Binding-site contacts:
Ligand atom N6 contacts residue TYR18 of chain 1.A at 3.2 Å.
Ligand atom O2B contacts residue ARG12 of chain 1.A at 2.8 Å (salt-bridge).
Ligand atom OP2 contacts residue ARG63 of chain 1.A at 3.5 Å.
Ligand atom N6 contacts residue TYR9 of chain 1.A at 3.5 Å.
Ligand atom PB contacts residue LYS77 of chain 1.A at 3.5 Å.
Ligand atom O3B contacts residue ARG12 of chain 1.A at 2.9 Å (salt-bridge).
Ligand atom O1B contacts residue ARG12 of chain 1.A at 3.6 Å (salt-bridge).
Ligand atom O14 contacts residue ARG65 of chain 1.A at 3.6 Å (salt-bridge).
Ligand atom N1 contacts residue TYR9 of chain 1.A at 3.4 Å (h-bond).
Ligand atom O15 contacts residue TRP16 of chain 1.A at 3.3 Å (h-bond).
Ligand atom O3B contacts residue LYS77 of chain 1.A at 3.4 Å (salt-bridge).
Ligand atom C2 contacts residue TYR9 of chain 1.A at 3.2 Å (hydrophobic).
Ligand atom O4' contacts residue TYR46 of chain 1.A at 3.6 Å.
Ligand atom O13 contacts residue GLY81 of chain 1.A at 3.6 Å.
Ligand atom O12 contacts residue GLY81 of chain 1.A at 3.3 Å.
Ligand atom O1B contacts residue TRP16 of chain 1.A at 2.8 Å (h-bond).
Ligand atom OP3 contacts residue ARG63 of chain 1.A at 3.1 Å (salt-bridge).
Ligand atom C2 contacts residue ILE41 of chain 1.A at 3.7 Å (hydrophobic).
Ligand atom OP2 contacts residue ARG65 of chain 1.A at 2.7 Å (salt-bridge).
Ligand atom N6 contacts residue ILE41 of chain 1.A at 3.7 Å.
Ligand atom O12 contacts residue TYR9 of chain 1.A at 2.7 Å (h-bond).
Ligand atom C2' contacts residue ARG65 of chain 1.A at 3.5 Å.
Ligand atom N3 contacts residue TYR9 of chain 1.A at 3.6 Å.
Ligand atom N3 contacts residue ILE41 of chain 1.A at 3.7 Å.
Ligand atom P contacts residue TYR46 of chain 1.A at 3.7 Å.
Ligand atom C5 contacts residue ILE41 of chain 1.A at 3.6 Å (hydrophobic).
Ligand atom N7 contacts residue GLN55 of chain 1.A at 2.9 Å (h-bond).
Ligand atom N6 contacts residue GLN55 of chain 1.A at 3.0 Å (h-bond).
Ligand atom C8 contacts residue GLN55 of chain 1.A at 3.7 Å.
Ligand atom C6 contacts residue TYR9 of chain 1.A at 3.5 Å (hydrophobic).
Ligand atom O5' contacts residue ARG65 of chain 1.A at 3.3 Å (salt-bridge).
Ligand atom O1B contacts residue LYS77 of chain 1.A at 2.7 Å (salt-bridge).
Ligand atom N1 contacts residue ILE41 of chain 1.A at 3.7 Å.
Ligand atom C3' contacts residue ARG65 of chain 1.A at 3.5 Å.
Ligand atom O2B contacts residue GLY11 of chain 1.A at 3.7 Å.
Ligand atom C6 contacts residue ILE41 of chain 1.A at 3.7 Å (hydrophobic).
Ligand atom OP1 contacts residue TYR46 of chain 1.A at 2.5 Å (h-bond).
Ligand atom C4 contacts residue ILE41 of chain 1.A at 3.6 Å (hydrophobic).
Ligand atom O1B contacts residue GLY11 of chain 1.A at 3.6 Å.
Ligand atom C12 contacts residue TRP16 of chain 1.A at 3.7 Å (hydrophobic).

Sequence of chain 1.A:
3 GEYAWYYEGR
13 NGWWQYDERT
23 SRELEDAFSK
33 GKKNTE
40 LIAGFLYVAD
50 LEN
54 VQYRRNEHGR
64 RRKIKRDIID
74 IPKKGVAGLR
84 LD

A protein and the small-molecule ligand that binds it are described below.
Small molecule (SMILES): Nc1ncnc2c1ncn2[C@@H]1O[C@H](COP(=O)(O)O)[C@@H](O)[C@H]1O[C@H]1O[C@H](COP(=O)(O)O)[C@@H](O)[C@H]1O